Binding-site contacts:
Ligand atom C4 contacts residue ASN165 of chain 1.C at 4.3 Å.
Ligand atom C3 contacts residue ASN165 of chain 1.C at 3.8 Å.
Ligand atom O6 contacts residue ASN164 of chain 1.C at 3.3 Å.
Ligand atom O7 contacts residue ASN165 of chain 1.C at 3.2 Å (h-bond).
Ligand atom O5 contacts residue ASN165 of chain 1.C at 2.4 Å (h-bond).
Ligand atom C7 contacts residue ASN165 of chain 1.C at 3.2 Å.
Ligand atom C1 contacts residue ASN165 of chain 1.C at 1.4 Å.
Ligand atom O6 contacts residue ASN165 of chain 1.C at 4.0 Å.
Ligand atom O5 contacts residue ASN164 of chain 1.C at 4.1 Å.
Ligand atom C6 contacts residue ASN164 of chain 1.C at 4.1 Å.
Ligand atom O5 contacts residue GLU132 of chain 1.C at 3.8 Å.
Ligand atom N2 contacts residue ASN165 of chain 1.C at 2.9 Å (h-bond).
Ligand atom C5 contacts residue ASN165 of chain 1.C at 3.7 Å.
Ligand atom C8 contacts residue ASN165 of chain 1.C at 4.4 Å.
Ligand atom C1 contacts residue GLU132 of chain 1.C at 3.3 Å.
Ligand atom C2 contacts residue ASN165 of chain 1.C at 2.5 Å.

Sequence of chain 1.C:
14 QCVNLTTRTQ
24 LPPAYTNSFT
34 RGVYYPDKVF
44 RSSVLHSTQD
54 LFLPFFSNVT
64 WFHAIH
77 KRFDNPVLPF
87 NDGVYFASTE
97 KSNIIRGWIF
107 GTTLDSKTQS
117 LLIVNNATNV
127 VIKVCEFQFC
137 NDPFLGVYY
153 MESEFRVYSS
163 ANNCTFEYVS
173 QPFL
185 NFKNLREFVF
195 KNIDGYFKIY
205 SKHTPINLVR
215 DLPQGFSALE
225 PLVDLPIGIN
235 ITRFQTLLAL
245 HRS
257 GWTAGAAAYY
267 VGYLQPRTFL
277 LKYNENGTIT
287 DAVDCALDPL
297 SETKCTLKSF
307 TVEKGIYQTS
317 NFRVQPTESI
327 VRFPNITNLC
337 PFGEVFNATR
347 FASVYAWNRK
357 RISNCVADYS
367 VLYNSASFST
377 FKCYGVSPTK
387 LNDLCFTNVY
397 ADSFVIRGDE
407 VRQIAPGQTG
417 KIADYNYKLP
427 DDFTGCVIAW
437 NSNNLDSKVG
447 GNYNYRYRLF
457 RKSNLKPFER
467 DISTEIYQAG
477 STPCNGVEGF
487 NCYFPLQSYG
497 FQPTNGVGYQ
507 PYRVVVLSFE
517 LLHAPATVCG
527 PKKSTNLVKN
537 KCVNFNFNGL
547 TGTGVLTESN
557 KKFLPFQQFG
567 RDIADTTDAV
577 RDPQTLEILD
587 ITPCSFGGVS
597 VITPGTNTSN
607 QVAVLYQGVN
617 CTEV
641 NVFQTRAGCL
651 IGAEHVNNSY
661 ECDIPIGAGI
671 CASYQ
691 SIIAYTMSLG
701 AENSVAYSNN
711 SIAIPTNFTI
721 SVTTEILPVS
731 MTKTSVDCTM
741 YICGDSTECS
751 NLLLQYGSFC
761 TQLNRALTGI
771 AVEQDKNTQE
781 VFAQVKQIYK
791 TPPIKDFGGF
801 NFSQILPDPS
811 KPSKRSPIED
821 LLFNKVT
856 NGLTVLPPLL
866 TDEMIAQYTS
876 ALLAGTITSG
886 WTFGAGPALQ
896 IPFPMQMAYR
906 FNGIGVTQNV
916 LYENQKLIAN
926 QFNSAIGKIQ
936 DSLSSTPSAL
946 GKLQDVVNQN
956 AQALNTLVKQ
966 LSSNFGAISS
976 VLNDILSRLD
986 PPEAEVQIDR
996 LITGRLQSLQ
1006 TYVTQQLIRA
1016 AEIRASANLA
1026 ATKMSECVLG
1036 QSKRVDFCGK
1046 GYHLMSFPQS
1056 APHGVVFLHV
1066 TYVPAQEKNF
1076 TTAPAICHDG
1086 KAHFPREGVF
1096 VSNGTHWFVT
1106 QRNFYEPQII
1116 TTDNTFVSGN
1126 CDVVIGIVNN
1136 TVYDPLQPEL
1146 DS

This small molecule binds to this protein.
Small molecule (SMILES): CC(=O)N[C@@H]1[C@@H](O)[C@H](O)[C@@H](CO)O[C@H]1O